Sequence of chain 2.B:
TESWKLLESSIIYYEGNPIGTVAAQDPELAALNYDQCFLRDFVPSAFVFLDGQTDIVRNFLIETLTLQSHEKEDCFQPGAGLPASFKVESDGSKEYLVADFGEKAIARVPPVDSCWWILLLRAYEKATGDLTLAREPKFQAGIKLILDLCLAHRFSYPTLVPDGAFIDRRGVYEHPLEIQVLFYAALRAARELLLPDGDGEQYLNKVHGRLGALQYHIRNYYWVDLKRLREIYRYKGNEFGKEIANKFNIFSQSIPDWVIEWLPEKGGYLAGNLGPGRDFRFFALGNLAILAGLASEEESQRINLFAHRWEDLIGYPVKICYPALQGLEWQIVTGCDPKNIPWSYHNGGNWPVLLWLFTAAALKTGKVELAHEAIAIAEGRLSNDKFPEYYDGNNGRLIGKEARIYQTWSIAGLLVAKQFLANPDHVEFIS

Binding-site contacts:
Ligand atom O3 contacts residue TYR371 of chain 2.B at 2.7 Å (h-bond).
Ligand atom O6 contacts residue ASN47 of chain 2.B at 3.4 Å (h-bond).
Ligand atom O3 contacts residue HIS372 of chain 2.B at 4.0 Å.
Ligand atom O1 contacts residue TYR48 of chain 2.B at 3.5 Å.
Ligand atom O4 contacts residue ARG190 of chain 2.B at 2.9 Å (salt-bridge).
Ligand atom C6 contacts residue ASP189 of chain 2.B at 3.8 Å.
Ligand atom O1 contacts residue ILE123 of chain 2.B at 4.2 Å.
Ligand atom C5 contacts residue ASN47 of chain 2.B at 3.7 Å.
Ligand atom C4 contacts residue ASP189 of chain 2.B at 3.5 Å.
Ligand atom C6 contacts residue ALA122 of chain 2.B at 4.2 Å (hydrophobic).
Ligand atom C2 contacts residue TYR371 of chain 2.B at 4.0 Å (hydrophobic).
Ligand atom O3 contacts residue ASP189 of chain 2.B at 2.7 Å (salt-bridge).
Ligand atom C1 contacts residue ASN47 of chain 2.B at 3.4 Å.
Ligand atom C5 contacts residue ILE123 of chain 2.B at 3.8 Å (hydrophobic).
Ligand atom C3 contacts residue TYR371 of chain 2.B at 3.7 Å (hydrophobic).
Ligand atom C5 contacts residue ASP189 of chain 2.B at 3.7 Å.
Ligand atom O2 contacts residue GOL1 of chain 2.G at 3.4 Å.
Ligand atom O4 contacts residue ASP189 of chain 2.B at 4.0 Å.
Ligand atom C4 contacts residue ARG190 of chain 2.B at 3.8 Å.
Ligand atom O1 contacts residue LEU46 of chain 2.B at 3.6 Å.
Ligand atom C6 contacts residue ILE123 of chain 2.B at 3.6 Å (hydrophobic).
Ligand atom C6 contacts residue VAL126 of chain 2.B at 4.1 Å (hydrophobic).
Ligand atom O4 contacts residue ILE123 of chain 2.B at 3.5 Å.
Ligand atom O1 contacts residue ASN47 of chain 2.B at 2.7 Å (h-bond).
Ligand atom O3 contacts residue ARG190 of chain 2.B at 3.5 Å.
Ligand atom O2 contacts residue TYR371 of chain 2.B at 3.7 Å.
Ligand atom O6 contacts residue PHE262 of chain 2.C at 4.3 Å.
Ligand atom O6 contacts residue ILE123 of chain 2.B at 2.9 Å (h-bond).
Ligand atom C1 contacts residue TYR371 of chain 2.B at 4.0 Å (hydrophobic).
Ligand atom C3 contacts residue ARG190 of chain 2.B at 4.0 Å.
Ligand atom C2 contacts residue ASN47 of chain 2.B at 4.0 Å.
Ligand atom O2 contacts residue ASP189 of chain 2.B at 2.4 Å (salt-bridge).
Ligand atom O5 contacts residue ASP189 of chain 2.B at 3.4 Å (salt-bridge).
Ligand atom C6 contacts residue ASN47 of chain 2.B at 4.0 Å.
Ligand atom O6 contacts residue ALA122 of chain 2.B at 3.3 Å.
Ligand atom O5 contacts residue ASN47 of chain 2.B at 2.9 Å (h-bond).
Ligand atom C3 contacts residue ASP189 of chain 2.B at 3.6 Å.
Ligand atom C1 contacts residue TYR48 of chain 2.B at 3.4 Å (hydrophobic).
Ligand atom C4 contacts residue ILE123 of chain 2.B at 4.2 Å (hydrophobic).
Ligand atom C2 contacts residue ASP189 of chain 2.B at 3.3 Å.

Sequence of chain 2.C:
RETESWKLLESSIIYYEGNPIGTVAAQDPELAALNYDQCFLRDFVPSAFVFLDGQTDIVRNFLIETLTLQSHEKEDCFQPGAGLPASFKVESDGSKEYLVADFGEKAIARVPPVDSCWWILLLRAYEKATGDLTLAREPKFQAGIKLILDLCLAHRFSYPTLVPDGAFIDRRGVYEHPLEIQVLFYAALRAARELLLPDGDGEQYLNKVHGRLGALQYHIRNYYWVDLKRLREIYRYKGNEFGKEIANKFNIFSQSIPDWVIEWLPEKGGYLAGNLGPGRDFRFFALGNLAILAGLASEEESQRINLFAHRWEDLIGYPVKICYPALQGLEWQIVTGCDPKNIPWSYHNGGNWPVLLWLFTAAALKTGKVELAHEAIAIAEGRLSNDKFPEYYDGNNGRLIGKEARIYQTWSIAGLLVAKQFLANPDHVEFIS

A protein and the small-molecule ligand that binds it are described below.
Small molecule (SMILES): OC[C@H]1O[C@](O)(CO)[C@@H](O)[C@@H]1O